Sequence of chain 1.B:
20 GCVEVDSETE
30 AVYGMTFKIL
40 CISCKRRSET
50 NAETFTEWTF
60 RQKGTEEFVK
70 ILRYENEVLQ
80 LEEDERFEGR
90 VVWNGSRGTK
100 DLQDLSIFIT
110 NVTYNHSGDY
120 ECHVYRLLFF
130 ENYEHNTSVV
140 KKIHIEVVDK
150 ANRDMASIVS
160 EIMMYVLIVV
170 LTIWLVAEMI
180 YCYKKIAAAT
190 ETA

This small molecule binds to this protein.
Small molecule (SMILES): CC(=O)N[C@@H]1[C@@H](O)[C@H](O)[C@@H](CO)O[C@H]1O

Binding-site contacts:
Ligand atom C5 contacts residue PHE107 of chain 1.B at 4.2 Å (hydrophobic).
Ligand atom C3 contacts residue ASN93 of chain 1.B at 3.8 Å.
Ligand atom C1 contacts residue PHE107 of chain 1.B at 4.2 Å (hydrophobic).
Ligand atom C1 contacts residue ASN93 of chain 1.B at 1.4 Å.
Ligand atom C2 contacts residue ASN93 of chain 1.B at 2.5 Å.
Ligand atom C8 contacts residue ASN93 of chain 1.B at 3.4 Å.
Ligand atom C2 contacts residue ARG96 of chain 1.B at 4.2 Å.
Ligand atom C5 contacts residue ASN93 of chain 1.B at 3.7 Å.
Ligand atom C6 contacts residue VAL91 of chain 1.B at 4.3 Å (hydrophobic).
Ligand atom C8 contacts residue LYS37 of chain 1.B at 4.0 Å.
Ligand atom O6 contacts residue VAL91 of chain 1.B at 3.8 Å.
Ligand atom O5 contacts residue ASN93 of chain 1.B at 2.4 Å (h-bond).
Ligand atom C7 contacts residue ARG96 of chain 1.B at 4.1 Å.
Ligand atom C4 contacts residue ASN93 of chain 1.B at 4.2 Å.
Ligand atom O7 contacts residue TRP92 of chain 1.B at 4.0 Å.
Ligand atom O7 contacts residue ARG96 of chain 1.B at 3.0 Å (salt-bridge).
Ligand atom C6 contacts residue PHE107 of chain 1.B at 3.8 Å (hydrophobic).
Ligand atom O5 contacts residue PHE107 of chain 1.B at 3.8 Å.
Ligand atom C7 contacts residue ASN93 of chain 1.B at 3.2 Å.
Ligand atom O5 contacts residue VAL91 of chain 1.B at 3.8 Å.
Ligand atom O7 contacts residue ASN93 of chain 1.B at 3.2 Å (h-bond).
Ligand atom N2 contacts residue ASN93 of chain 1.B at 3.0 Å (h-bond).